This small molecule binds to this protein.
Small molecule (SMILES): COc1cc2cc(c1Cl)N(C)C(=O)C[C@H](OC(=O)Cc1ccccc1)[C@]1(C)O[C@H]1[C@H](C)[C@@H]1CC(=NC(=O)O1)[C@H](OC)/C=C/C=C(\C)C2

Binding-site contacts:
Ligand atom O41 contacts residue ASN99 of chain 1.D at 3.4 Å.
Ligand atom C28 contacts residue VAL179 of chain 1.D at 3.5 Å (hydrophobic).
Ligand atom O32 contacts residue THR178 of chain 1.D at 3.2 Å.
Ligand atom C19 contacts residue GLY98 of chain 1.D at 3.3 Å.
Ligand atom O18 contacts residue TRP397 of chain 1.D at 3.9 Å.
Ligand atom C23 contacts residue VAL180 of chain 1.D at 3.7 Å (hydrophobic).
Ligand atom N16 contacts residue TRP397 of chain 1.D at 3.5 Å.
Ligand atom N16 contacts residue GLY98 of chain 1.D at 3.9 Å.
Ligand atom N16 contacts residue LYS103 of chain 1.D at 3.7 Å.
Ligand atom O41 contacts residue THR178 of chain 1.D at 3.9 Å.
Ligand atom C11 contacts residue TRP397 of chain 1.D at 3.9 Å (hydrophobic).
Ligand atom O21 contacts residue ASN100 of chain 1.D at 3.0 Å (h-bond).
Ligand atom C17 contacts residue ASN100 of chain 1.D at 3.8 Å.
Ligand atom C20 contacts residue GLY98 of chain 1.D at 3.9 Å.
Ligand atom O30 contacts residue THR178 of chain 1.D at 4.0 Å.
Ligand atom C17 contacts residue LYS103 of chain 1.D at 3.7 Å.
Ligand atom C38 contacts residue PHE394 of chain 1.D at 3.3 Å (hydrophobic).
Ligand atom C9 contacts residue TRP397 of chain 1.D at 3.9 Å (hydrophobic).
Ligand atom O29 contacts residue PHE394 of chain 1.D at 3.3 Å.
Ligand atom O21 contacts residue LYS103 of chain 1.D at 3.0 Å (salt-bridge).
Ligand atom C38 contacts residue TRP397 of chain 1.D at 3.8 Å (hydrophobic).
Ligand atom C13 contacts residue TRP397 of chain 1.D at 3.7 Å (hydrophobic).
Ligand atom C6 contacts residue PHE394 of chain 1.D at 3.9 Å (hydrophobic).
Ligand atom O18 contacts residue ASN100 of chain 1.D at 3.6 Å.
Ligand atom C27 contacts residue PHE394 of chain 1.D at 3.8 Å (hydrophobic).
Ligand atom O18 contacts residue GLY98 of chain 1.D at 3.1 Å (h-bond).
Ligand atom O29 contacts residue VAL180 of chain 1.D at 3.2 Å.
Ligand atom O32 contacts residue ASP177 of chain 1.D at 3.9 Å.
Ligand atom C17 contacts residue GLY98 of chain 1.D at 3.7 Å.
Ligand atom C22 contacts residue TRP397 of chain 1.D at 3.7 Å (hydrophobic).
Ligand atom C14 contacts residue TRP397 of chain 1.D at 3.5 Å (hydrophobic).
Ligand atom C24 contacts residue TRP397 of chain 1.D at 3.2 Å (hydrophobic).
Ligand atom O21 contacts residue TRP397 of chain 1.D at 3.3 Å.
Ligand atom C25 contacts residue PHE394 of chain 1.D at 3.7 Å (hydrophobic).
Ligand atom C1 contacts residue PHE394 of chain 1.D at 4.0 Å (hydrophobic).
Ligand atom C17 contacts residue TRP397 of chain 1.D at 3.4 Å (hydrophobic).
Ligand atom O32 contacts residue VAL179 of chain 1.D at 3.0 Å (h-bond).
Ligand atom CL33 contacts residue PHE394 of chain 1.D at 3.8 Å.
Ligand atom O41 contacts residue GLY98 of chain 1.D at 3.8 Å.
Ligand atom C27 contacts residue VAL179 of chain 1.D at 3.5 Å (hydrophobic).

Sequence of chain 1.D:
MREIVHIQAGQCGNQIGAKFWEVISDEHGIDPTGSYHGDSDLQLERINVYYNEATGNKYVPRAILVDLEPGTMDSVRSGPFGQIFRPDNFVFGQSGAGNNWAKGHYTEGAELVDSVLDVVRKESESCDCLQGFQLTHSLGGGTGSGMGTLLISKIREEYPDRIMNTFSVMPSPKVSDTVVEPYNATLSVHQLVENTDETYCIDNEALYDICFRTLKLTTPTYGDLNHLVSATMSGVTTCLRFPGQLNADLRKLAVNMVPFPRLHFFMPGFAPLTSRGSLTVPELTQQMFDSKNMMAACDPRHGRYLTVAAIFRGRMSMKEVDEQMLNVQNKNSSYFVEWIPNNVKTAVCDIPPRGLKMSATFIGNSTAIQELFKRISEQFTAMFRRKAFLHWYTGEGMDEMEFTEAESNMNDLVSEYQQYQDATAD